Binding-site contacts:
Ligand atom O5' contacts residue PRO631 of chain 1.H at 4.1 Å.
Ligand atom N6 contacts residue PHE638 of chain 1.H at 3.8 Å.
Ligand atom N1 contacts residue ILE622 of chain 1.H at 4.4 Å.
Ligand atom N6 contacts residue VAL418 of chain 1.H at 3.6 Å.
Ligand atom C2 contacts residue GLY639 of chain 1.H at 3.7 Å.
Ligand atom N9 contacts residue PRO419 of chain 1.H at 4.2 Å.
Ligand atom C1' contacts residue HIS630 of chain 1.H at 4.0 Å.
Ligand atom C4 contacts residue PRO419 of chain 1.H at 4.2 Å (hydrophobic).
Ligand atom N7 contacts residue ASP609 of chain 1.H at 4.4 Å.
Ligand atom N6 contacts residue PRO633 of chain 1.H at 4.2 Å.
Ligand atom N6 contacts residue GLY637 of chain 1.H at 4.1 Å.
Ligand atom C2 contacts residue PRO419 of chain 1.H at 4.4 Å (hydrophobic).
Ligand atom C5 contacts residue SER632 of chain 1.H at 4.3 Å.
Ligand atom O4' contacts residue PRO631 of chain 1.H at 3.8 Å.
Ligand atom O2P contacts residue PHE629 of chain 1.H at 4.0 Å.
Ligand atom C8 contacts residue PRO419 of chain 1.H at 4.3 Å (hydrophobic).
Ligand atom O5' contacts residue PHE629 of chain 1.H at 4.2 Å.
Ligand atom N3 contacts residue PRO419 of chain 1.H at 4.3 Å.
Ligand atom N7 contacts residue PRO419 of chain 1.H at 4.4 Å.
Ligand atom N6 contacts residue SER632 of chain 1.H at 3.9 Å.
Ligand atom N1 contacts residue PRO631 of chain 1.H at 4.2 Å.
Ligand atom N1 contacts residue VAL418 of chain 1.H at 3.8 Å.
Ligand atom C6 contacts residue GLY639 of chain 1.H at 3.7 Å.
Ligand atom N7 contacts residue HIS630 of chain 1.H at 4.1 Å.
Ligand atom C6 contacts residue PRO631 of chain 1.H at 4.0 Å (hydrophobic).
Ligand atom O2P contacts residue PRO631 of chain 1.H at 3.8 Å.
Ligand atom N7 contacts residue SER632 of chain 1.H at 3.8 Å.
Ligand atom C5 contacts residue PRO631 of chain 1.H at 4.4 Å (hydrophobic).
Ligand atom C8 contacts residue HIS630 of chain 1.H at 3.4 Å.
Ligand atom C6 contacts residue PRO419 of chain 1.H at 4.4 Å (hydrophobic).
Ligand atom N1 contacts residue GLY639 of chain 1.H at 2.9 Å (h-bond).
Ligand atom N9 contacts residue HIS630 of chain 1.H at 4.2 Å.
Ligand atom N6 contacts residue GLY639 of chain 1.H at 2.8 Å (h-bond).
Ligand atom C5 contacts residue PRO419 of chain 1.H at 4.2 Å (hydrophobic).
Ligand atom N6 contacts residue PRO631 of chain 1.H at 3.9 Å.
Ligand atom O4' contacts residue HIS630 of chain 1.H at 4.4 Å.
Ligand atom C2' contacts residue PRO419 of chain 1.H at 4.0 Å (hydrophobic).
Ligand atom C6 contacts residue VAL418 of chain 1.H at 3.8 Å (hydrophobic).
Ligand atom O2P contacts residue HIS628 of chain 1.H at 4.3 Å.
Ligand atom C6 contacts residue SER632 of chain 1.H at 4.3 Å.

A protein and the small-molecule ligand that binds it are described below.
Small molecule (SMILES): Nc1ncnc2c1ncn2[C@H]1C[C@H](O)[C@@H](COP(=O)(O)O)O1

Sequence of chain 1.H:
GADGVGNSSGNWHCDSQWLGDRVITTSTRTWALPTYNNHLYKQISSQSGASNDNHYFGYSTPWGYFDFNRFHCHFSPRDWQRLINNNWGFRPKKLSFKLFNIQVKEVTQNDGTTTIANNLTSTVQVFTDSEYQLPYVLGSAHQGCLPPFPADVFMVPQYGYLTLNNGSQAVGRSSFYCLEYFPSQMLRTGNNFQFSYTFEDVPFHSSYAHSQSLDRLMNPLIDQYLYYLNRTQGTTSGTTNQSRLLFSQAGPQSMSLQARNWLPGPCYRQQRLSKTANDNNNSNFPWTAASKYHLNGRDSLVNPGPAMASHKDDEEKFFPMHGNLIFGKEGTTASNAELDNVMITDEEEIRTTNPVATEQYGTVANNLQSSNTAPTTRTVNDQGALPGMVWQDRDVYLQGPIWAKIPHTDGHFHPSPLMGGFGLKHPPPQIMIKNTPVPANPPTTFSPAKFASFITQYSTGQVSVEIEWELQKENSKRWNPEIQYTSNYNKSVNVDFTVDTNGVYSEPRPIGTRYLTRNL